Sequence of chain 1.B:
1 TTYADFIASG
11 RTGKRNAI

Binding-site contacts:
Ligand atom C20 contacts residue GLU130 of chain 1.A at 3.3 Å.
Ligand atom C12 contacts residue PHE330 of chain 1.A at 3.7 Å (hydrophobic).
Ligand atom C11 contacts residue PHE330 of chain 1.A at 3.6 Å (hydrophobic).
Ligand atom N10 contacts residue TYR125 of chain 1.A at 3.7 Å.
Ligand atom N10 contacts residue VAL126 of chain 1.A at 2.8 Å (h-bond).
Ligand atom C11 contacts residue LEU176 of chain 1.A at 3.7 Å (hydrophobic).
Ligand atom N18 contacts residue GLU130 of chain 1.A at 3.1 Å (salt-bridge).
Ligand atom C31 contacts residue ASP187 of chain 1.A at 3.7 Å.
Ligand atom O27 contacts residue GLU130 of chain 1.A at 2.4 Å (salt-bridge).
Ligand atom C17 contacts residue ASP187 of chain 1.A at 3.6 Å.
Ligand atom O01 contacts residue VAL60 of chain 1.A at 3.3 Å.
Ligand atom C06 contacts residue MET123 of chain 1.A at 3.6 Å (hydrophobic).
Ligand atom C11 contacts residue VAL126 of chain 1.A at 3.5 Å (hydrophobic).
Ligand atom C30 contacts residue GLU173 of chain 1.A at 3.6 Å.
Ligand atom C09 contacts residue GLU124 of chain 1.A at 3.3 Å.
Ligand atom C08 contacts residue ALA73 of chain 1.A at 3.5 Å (hydrophobic).
Ligand atom C25 contacts residue GLU130 of chain 1.A at 2.7 Å.
Ligand atom C19 contacts residue ASN174 of chain 1.A at 3.4 Å.
Ligand atom B26 contacts residue GLU130 of chain 1.A at 1.5 Å.
Ligand atom C09 contacts residue VAL126 of chain 1.A at 3.6 Å (hydrophobic).
Ligand atom C08 contacts residue LEU176 of chain 1.A at 3.8 Å (hydrophobic).
Ligand atom O03 contacts residue PHE330 of chain 1.A at 3.8 Å.
Ligand atom C22 contacts residue ARG15 of chain 1.B at 3.4 Å.
Ligand atom N10 contacts residue ALA73 of chain 1.A at 3.5 Å.
Ligand atom C05 contacts residue THR186 of chain 1.A at 3.7 Å.
Ligand atom C12 contacts residue LEU176 of chain 1.A at 3.5 Å (hydrophobic).
Ligand atom C06 contacts residue THR186 of chain 1.A at 3.5 Å.
Ligand atom C24 contacts residue LYS14 of chain 1.B at 3.7 Å.
Ligand atom C19 contacts residue GLU130 of chain 1.A at 3.1 Å.
Ligand atom C31 contacts residue THR186 of chain 1.A at 3.5 Å.
Ligand atom C30 contacts residue GLU130 of chain 1.A at 3.4 Å.
Ligand atom C07 contacts residue MET123 of chain 1.A at 3.8 Å (hydrophobic).
Ligand atom O28 contacts residue GLU130 of chain 1.A at 2.3 Å (salt-bridge).
Ligand atom C13 contacts residue LEU176 of chain 1.A at 3.6 Å (hydrophobic).
Ligand atom C23 contacts residue LYS14 of chain 1.B at 3.6 Å.
Ligand atom C19 contacts residue GLU173 of chain 1.A at 3.2 Å.
Ligand atom C09 contacts residue ALA73 of chain 1.A at 3.2 Å (hydrophobic).
Ligand atom N10 contacts residue GLU124 of chain 1.A at 3.7 Å.
Ligand atom C11 contacts residue TYR125 of chain 1.A at 3.8 Å (hydrophobic).
Ligand atom C07 contacts residue THR186 of chain 1.A at 3.5 Å.

A protein and the small-molecule ligand that binds it are described below.
Small molecule (SMILES): O=S(=O)(c1cccc2cnccc12)N1CCCN(Cc2ccccc2[B-](O)(O)O)CC1

Sequence of chain 1.A:
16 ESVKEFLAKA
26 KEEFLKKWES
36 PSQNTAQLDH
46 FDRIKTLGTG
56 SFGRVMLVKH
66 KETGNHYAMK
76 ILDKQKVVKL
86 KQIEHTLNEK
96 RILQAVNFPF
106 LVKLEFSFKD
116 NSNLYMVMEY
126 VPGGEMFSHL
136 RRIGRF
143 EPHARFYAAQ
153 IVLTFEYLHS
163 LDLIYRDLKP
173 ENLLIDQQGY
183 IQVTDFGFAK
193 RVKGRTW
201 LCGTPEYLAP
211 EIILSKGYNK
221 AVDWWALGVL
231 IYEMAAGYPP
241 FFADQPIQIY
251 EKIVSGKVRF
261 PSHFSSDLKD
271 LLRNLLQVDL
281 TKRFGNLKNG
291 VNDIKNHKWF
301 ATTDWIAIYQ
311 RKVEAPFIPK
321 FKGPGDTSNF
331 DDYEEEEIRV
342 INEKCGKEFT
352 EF